Binding-site contacts:
Ligand atom C4 contacts residue VAL44 of chain 1.A at 4.1 Å (hydrophobic).
Ligand atom C4 contacts residue ASN46 of chain 1.A at 3.8 Å.
Ligand atom C4 contacts residue GLN43 of chain 1.A at 3.7 Å.
Ligand atom O2 contacts residue GLN43 of chain 1.A at 3.3 Å (h-bond).
Ligand atom C5 contacts residue ASN46 of chain 1.A at 3.6 Å.
Ligand atom N2 contacts residue ASN46 of chain 1.A at 2.7 Å (h-bond).
Ligand atom C2 contacts residue ASN46 of chain 1.A at 2.4 Å.
Ligand atom C3 contacts residue VAL44 of chain 1.A at 4.3 Å (hydrophobic).
Ligand atom C1 contacts residue ASN46 of chain 1.A at 1.4 Å.
Ligand atom C7 contacts residue ASN46 of chain 1.A at 3.6 Å.
Ligand atom C6 contacts residue ASN46 of chain 1.A at 3.5 Å.
Ligand atom C2 contacts residue GLN43 of chain 1.A at 4.3 Å.
Ligand atom O3 contacts residue LEU285 of chain 1.B at 4.5 Å.
Ligand atom O4 contacts residue VAL44 of chain 1.A at 4.3 Å.
Ligand atom C5 contacts residue ASN46 of chain 1.A at 3.3 Å.
Ligand atom O3 contacts residue GLN43 of chain 1.A at 3.3 Å.
Ligand atom C3 contacts residue GLN43 of chain 1.A at 3.3 Å.
Ligand atom O7 contacts residue ASN46 of chain 1.A at 4.1 Å.
Ligand atom C3 contacts residue ASN46 of chain 1.A at 3.7 Å.
Ligand atom O5 contacts residue ASN46 of chain 1.A at 2.4 Å (h-bond).
Ligand atom O3 contacts residue VAL44 of chain 1.A at 3.6 Å.
Ligand atom C8 contacts residue ASN46 of chain 1.A at 4.5 Å.
Ligand atom C4 contacts residue ASN46 of chain 1.A at 4.2 Å.

Sequence of chain 1.A:
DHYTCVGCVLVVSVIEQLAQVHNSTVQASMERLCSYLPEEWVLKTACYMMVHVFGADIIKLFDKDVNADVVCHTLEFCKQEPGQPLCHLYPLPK

Sequence of chain 1.B:
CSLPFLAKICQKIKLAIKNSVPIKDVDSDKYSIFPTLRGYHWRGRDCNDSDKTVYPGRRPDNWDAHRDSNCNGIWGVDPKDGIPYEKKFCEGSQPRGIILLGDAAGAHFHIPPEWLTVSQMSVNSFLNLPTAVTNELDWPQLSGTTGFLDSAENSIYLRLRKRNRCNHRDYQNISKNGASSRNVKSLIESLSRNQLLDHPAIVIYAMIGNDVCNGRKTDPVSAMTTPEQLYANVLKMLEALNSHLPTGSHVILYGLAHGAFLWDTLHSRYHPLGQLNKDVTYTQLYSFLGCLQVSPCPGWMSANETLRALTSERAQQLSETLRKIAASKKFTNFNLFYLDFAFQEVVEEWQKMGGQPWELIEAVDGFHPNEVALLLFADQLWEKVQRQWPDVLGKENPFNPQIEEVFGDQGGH

A small-molecule ligand and the protein it binds are described below.
Small molecule (SMILES): CC(=O)N[C@H]1CO[C@H](CO[C@@H]2O[C@@H](C)[C@@H](O)[C@@H](O)[C@@H]2O)[C@@H](O)[C@@H]1O